Sequence of chain 1.E:
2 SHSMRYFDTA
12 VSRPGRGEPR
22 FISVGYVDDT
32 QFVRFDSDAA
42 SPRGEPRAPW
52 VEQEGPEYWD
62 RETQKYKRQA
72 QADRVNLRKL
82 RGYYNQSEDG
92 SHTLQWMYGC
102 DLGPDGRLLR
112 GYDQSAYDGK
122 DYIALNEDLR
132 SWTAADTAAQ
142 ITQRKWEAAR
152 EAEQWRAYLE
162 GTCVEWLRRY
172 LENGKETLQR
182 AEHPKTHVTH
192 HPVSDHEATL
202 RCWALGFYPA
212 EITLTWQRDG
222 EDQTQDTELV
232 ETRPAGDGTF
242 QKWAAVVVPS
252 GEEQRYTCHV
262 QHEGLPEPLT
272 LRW

Binding-site contacts:
Ligand atom O contacts residue LYS146 of chain 1.E at 3.4 Å.
Ligand atom CD1 contacts residue TYR159 of chain 1.E at 3.3 Å (hydrophobic).
Ligand atom N contacts residue ASN77 of chain 1.E at 3.1 Å (h-bond).
Ligand atom CA contacts residue GLU63 of chain 1.E at 3.5 Å.
Ligand atom NE contacts residue TYR99 of chain 1.E at 3.3 Å (h-bond).
Ligand atom N contacts residue TYR7 of chain 1.E at 3.3 Å (h-bond).
Ligand atom N contacts residue TYR171 of chain 1.E at 2.6 Å (h-bond).
Ligand atom N contacts residue TYR7 of chain 1.E at 3.1 Å (h-bond).
Ligand atom OXT contacts residue THR143 of chain 1.E at 2.5 Å (h-bond).
Ligand atom NH2 contacts residue ASP9 of chain 1.E at 2.8 Å (salt-bridge).
Ligand atom O contacts residue ASN77 of chain 1.E at 3.0 Å (h-bond).
Ligand atom CA contacts residue TYR99 of chain 1.E at 3.5 Å (hydrophobic).
Ligand atom O contacts residue TRP147 of chain 1.E at 2.7 Å (h-bond).
Ligand atom N contacts residue TYR99 of chain 1.E at 3.1 Å (h-bond).
Ligand atom CG contacts residue GLU63 of chain 1.E at 3.3 Å.
Ligand atom NE contacts residue TRP97 of chain 1.E at 3.2 Å.
Ligand atom CD2 contacts residue ARG69 of chain 1.E at 3.4 Å.
Ligand atom O contacts residue TYR159 of chain 1.E at 2.8 Å (h-bond).
Ligand atom CA contacts residue TYR7 of chain 1.E at 3.1 Å (hydrophobic).
Ligand atom O contacts residue GLN70 of chain 1.E at 3.5 Å (h-bond).
Ligand atom CA contacts residue ASN77 of chain 1.E at 3.4 Å.
Ligand atom CZ contacts residue TYR99 of chain 1.E at 3.4 Å (hydrophobic).
Ligand atom CD contacts residue TYR7 of chain 1.E at 3.5 Å (hydrophobic).
Ligand atom CA contacts residue TYR171 of chain 1.E at 3.4 Å (hydrophobic).
Ligand atom O contacts residue TYR84 of chain 1.E at 3.4 Å (h-bond).
Ligand atom NH1 contacts residue ASP9 of chain 1.E at 2.8 Å (salt-bridge).
Ligand atom NH1 contacts residue GLN70 of chain 1.E at 3.1 Å (h-bond).
Ligand atom CD contacts residue TYR99 of chain 1.E at 3.4 Å (hydrophobic).
Ligand atom N contacts residue GLU63 of chain 1.E at 3.0 Å (salt-bridge).
Ligand atom O contacts residue LYS66 of chain 1.E at 2.8 Å (salt-bridge).
Ligand atom C contacts residue TYR84 of chain 1.E at 3.4 Å (hydrophobic).
Ligand atom NH1 contacts residue SER24 of chain 1.E at 3.4 Å (h-bond).
Ligand atom NH2 contacts residue TRP97 of chain 1.E at 3.1 Å.
Ligand atom O contacts residue LYS80 of chain 1.E at 2.9 Å (salt-bridge).
Ligand atom C contacts residue THR143 of chain 1.E at 3.4 Å.
Ligand atom CB contacts residue TYR99 of chain 1.E at 3.5 Å (hydrophobic).
Ligand atom N contacts residue GLN70 of chain 1.E at 3.3 Å (h-bond).
Ligand atom C contacts residue TYR7 of chain 1.E at 3.1 Å (hydrophobic).
Ligand atom OXT contacts residue TYR84 of chain 1.E at 2.7 Å (h-bond).
Ligand atom OD2 contacts residue GLN155 of chain 1.E at 3.3 Å (h-bond).

This protein binds this small molecule.
Small molecule (SMILES): CC(C)C[C@H](NC(=O)[C@H](CC(=O)O)NC(=O)[C@H](CC(N)=O)NC(=O)[C@H](Cc1ccccc1)NC(=O)[C@H](CCCN=C(N)N)NC(=O)[C@H](C)N)C(=O)N[C@@H](CCCN=C(N)N)C(=O)N[C@@H](Cc1ccccc1)C(=O)N[C@H](C(=O)O)C(C)C